A protein and the small-molecule ligand that binds it are described below.
Small molecule (SMILES): CC(=O)N[C@@H]1[C@@H](O)[C@H](O)[C@@H](CO)O[C@H]1O

Sequence of chain 1.B:
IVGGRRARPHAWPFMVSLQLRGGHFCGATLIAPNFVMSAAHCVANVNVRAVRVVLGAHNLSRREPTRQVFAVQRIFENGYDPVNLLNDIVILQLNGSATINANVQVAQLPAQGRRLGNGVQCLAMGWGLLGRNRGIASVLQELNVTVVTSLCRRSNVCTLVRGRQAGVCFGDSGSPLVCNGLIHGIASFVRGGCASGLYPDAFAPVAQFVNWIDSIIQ

Binding-site contacts:
Ligand atom O5 contacts residue ASN95 of chain 1.B at 2.4 Å (h-bond).
Ligand atom C1 contacts residue PHE70 of chain 1.B at 4.5 Å (hydrophobic).
Ligand atom C5 contacts residue ASN95 of chain 1.B at 3.6 Å.
Ligand atom O5 contacts residue ALA71 of chain 1.B at 3.6 Å.
Ligand atom C8 contacts residue ASN95 of chain 1.B at 3.5 Å.
Ligand atom C3 contacts residue ASN95 of chain 1.B at 3.7 Å.
Ligand atom C1 contacts residue ASN95 of chain 1.B at 1.4 Å.
Ligand atom C5 contacts residue PHE70 of chain 1.B at 4.5 Å (hydrophobic).
Ligand atom C5 contacts residue VAL69 of chain 1.B at 4.0 Å (hydrophobic).
Ligand atom C1 contacts residue ALA71 of chain 1.B at 4.0 Å (hydrophobic).
Ligand atom C4 contacts residue ASN95 of chain 1.B at 4.2 Å.
Ligand atom O7 contacts residue ASN95 of chain 1.B at 3.5 Å (h-bond).
Ligand atom C7 contacts residue ASN95 of chain 1.B at 3.4 Å.
Ligand atom C5 contacts residue ALA71 of chain 1.B at 4.4 Å (hydrophobic).
Ligand atom C2 contacts residue ASN95 of chain 1.B at 2.3 Å.
Ligand atom O5 contacts residue PHE70 of chain 1.B at 4.3 Å.
Ligand atom C6 contacts residue VAL69 of chain 1.B at 4.5 Å (hydrophobic).
Ligand atom N2 contacts residue ASN95 of chain 1.B at 2.8 Å (h-bond).
Ligand atom C8 contacts residue GLY96 of chain 1.B at 4.4 Å.